Sequence of chain 1.C:
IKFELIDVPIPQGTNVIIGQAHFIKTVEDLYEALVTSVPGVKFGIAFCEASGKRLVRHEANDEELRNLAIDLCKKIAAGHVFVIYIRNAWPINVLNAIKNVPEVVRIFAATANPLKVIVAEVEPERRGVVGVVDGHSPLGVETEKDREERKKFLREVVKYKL

Binding-site contacts:
Ligand atom C2 contacts residue PHE28 of chain 1.C at 3.9 Å (hydrophobic).
Ligand atom C8 contacts residue TRP95 of chain 1.A at 3.9 Å (hydrophobic).
Ligand atom C2' contacts residue ASN20 of chain 1.A at 3.4 Å.
Ligand atom C4 contacts residue TRP95 of chain 1.A at 3.5 Å (hydrophobic).
Ligand atom O5' contacts residue PHE28 of chain 1.C at 3.8 Å.
Ligand atom C2 contacts residue TYR165 of chain 1.A at 3.5 Å (hydrophobic).
Ligand atom O4' contacts residue HIS27 of chain 1.C at 3.9 Å.
Ligand atom C6 contacts residue TYR165 of chain 1.A at 3.7 Å (hydrophobic).
Ligand atom N3 contacts residue PHE28 of chain 1.C at 3.8 Å.
Ligand atom C1' contacts residue HIS27 of chain 1.C at 3.9 Å.
Ligand atom N7 contacts residue PHE28 of chain 1.C at 3.7 Å.
Ligand atom N9 contacts residue TRP95 of chain 1.A at 3.8 Å.
Ligand atom C5 contacts residue TRP95 of chain 1.A at 3.7 Å (hydrophobic).
Ligand atom O4' contacts residue PHE28 of chain 1.C at 3.3 Å.
Ligand atom N3 contacts residue TRP95 of chain 1.A at 3.5 Å.
Ligand atom C4 contacts residue PHE28 of chain 1.C at 3.6 Å (hydrophobic).
Ligand atom N1 contacts residue TYR165 of chain 1.A at 2.7 Å (h-bond).
Ligand atom N1 contacts residue PHE28 of chain 1.C at 3.9 Å.
Ligand atom N7 contacts residue TRP95 of chain 1.A at 3.8 Å.
Ligand atom C6 contacts residue TRP95 of chain 1.A at 3.5 Å (hydrophobic).
Ligand atom N6 contacts residue TRP95 of chain 1.A at 3.7 Å.
Ligand atom C2 contacts residue TRP95 of chain 1.A at 3.2 Å (hydrophobic).
Ligand atom O2' contacts residue THR116 of chain 1.A at 3.6 Å.
Ligand atom O5' contacts residue SER56 of chain 1.C at 3.8 Å.
Ligand atom N6 contacts residue VAL163 of chain 1.A at 3.5 Å.
Ligand atom C2 contacts residue ILE97 of chain 1.A at 3.9 Å (hydrophobic).
Ligand atom C1' contacts residue PHE28 of chain 1.C at 3.9 Å (hydrophobic).
Ligand atom C5 contacts residue PHE28 of chain 1.C at 3.5 Å (hydrophobic).
Ligand atom N6 contacts residue TYR165 of chain 1.A at 3.8 Å.
Ligand atom O3' contacts residue ASN118 of chain 1.A at 3.6 Å.
Ligand atom O2' contacts residue HIS27 of chain 1.C at 3.7 Å.
Ligand atom O2' contacts residue ALA117 of chain 1.A at 3.6 Å (h-bond).
Ligand atom O3' contacts residue THR116 of chain 1.A at 3.4 Å (h-bond).
Ligand atom C8 contacts residue PHE28 of chain 1.C at 3.8 Å (hydrophobic).
Ligand atom O2' contacts residue ASN20 of chain 1.A at 2.6 Å (h-bond).
Ligand atom N9 contacts residue PHE28 of chain 1.C at 3.6 Å.
Ligand atom O3' contacts residue ALA117 of chain 1.A at 2.9 Å (h-bond).
Ligand atom N1 contacts residue TRP95 of chain 1.A at 3.4 Å.
Ligand atom C6 contacts residue PHE28 of chain 1.C at 3.7 Å (hydrophobic).
Ligand atom O5' contacts residue HIS85 of chain 1.C at 3.5 Å (h-bond).

This small molecule binds to this protein.
Small molecule (SMILES): Nc1ncnc2c1ncn2[C@@H]1O[C@H](CO)[C@@H](O)[C@H]1O

Sequence of chain 1.A:
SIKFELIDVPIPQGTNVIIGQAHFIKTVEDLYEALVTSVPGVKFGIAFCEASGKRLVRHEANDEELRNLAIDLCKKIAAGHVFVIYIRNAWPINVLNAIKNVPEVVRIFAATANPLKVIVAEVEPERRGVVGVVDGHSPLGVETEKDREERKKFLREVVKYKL